Sequence of chain 1.D:
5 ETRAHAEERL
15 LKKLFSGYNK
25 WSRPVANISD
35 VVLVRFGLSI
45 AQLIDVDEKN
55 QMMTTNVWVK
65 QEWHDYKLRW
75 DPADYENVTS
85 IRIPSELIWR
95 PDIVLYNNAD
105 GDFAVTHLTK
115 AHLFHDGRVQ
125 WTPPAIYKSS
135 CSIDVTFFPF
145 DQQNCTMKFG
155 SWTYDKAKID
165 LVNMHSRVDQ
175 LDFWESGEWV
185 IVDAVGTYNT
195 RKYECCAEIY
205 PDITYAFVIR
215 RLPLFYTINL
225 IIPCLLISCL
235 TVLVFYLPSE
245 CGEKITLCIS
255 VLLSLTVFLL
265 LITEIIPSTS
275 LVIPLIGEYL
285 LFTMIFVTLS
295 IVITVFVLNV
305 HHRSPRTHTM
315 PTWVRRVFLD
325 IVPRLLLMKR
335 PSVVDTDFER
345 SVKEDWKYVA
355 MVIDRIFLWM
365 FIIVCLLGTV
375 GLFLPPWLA

Binding-site contacts:
Ligand atom C7 contacts residue ASN148 of chain 1.D at 3.3 Å.
Ligand atom C1 contacts residue ALA210 of chain 1.D at 4.4 Å (hydrophobic).
Ligand atom O5 contacts residue ASN148 of chain 1.D at 2.3 Å (h-bond).
Ligand atom O7 contacts residue ASN148 of chain 1.D at 3.3 Å (h-bond).
Ligand atom C8 contacts residue GLN146 of chain 1.D at 3.8 Å.
Ligand atom N2 contacts residue ASN148 of chain 1.D at 2.9 Å (h-bond).
Ligand atom C8 contacts residue VAL212 of chain 1.D at 4.0 Å (hydrophobic).
Ligand atom C5 contacts residue ASN148 of chain 1.D at 3.6 Å.
Ligand atom C7 contacts residue VAL212 of chain 1.D at 4.3 Å (hydrophobic).
Ligand atom C1 contacts residue ASN148 of chain 1.D at 1.4 Å.
Ligand atom C3 contacts residue ASN148 of chain 1.D at 3.8 Å.
Ligand atom O5 contacts residue ALA210 of chain 1.D at 4.5 Å.
Ligand atom C2 contacts residue ASN148 of chain 1.D at 2.4 Å.
Ligand atom N2 contacts residue VAL212 of chain 1.D at 4.0 Å.
Ligand atom O6 contacts residue ASN148 of chain 1.D at 4.5 Å.
Ligand atom C8 contacts residue ASN148 of chain 1.D at 4.5 Å.
Ligand atom C5 contacts residue ALA210 of chain 1.D at 4.3 Å (hydrophobic).
Ligand atom C4 contacts residue ASN148 of chain 1.D at 4.2 Å.

A small-molecule ligand and the protein it binds are described below.
Small molecule (SMILES): CC(=O)N[C@@H]1[C@@H](O)[C@H](O)[C@@H](CO)O[C@H]1O